Binding-site contacts:
Ligand atom O3G contacts residue LYS169 of chain 1.E at 3.8 Å.
Ligand atom O1G contacts residue GLY166 of chain 1.E at 2.4 Å (h-bond).
Ligand atom C1' contacts residue ASN111 of chain 1.E at 3.3 Å.
Ligand atom N3B contacts residue THR170 of chain 1.E at 3.2 Å (h-bond).
Ligand atom N1 contacts residue TYR119 of chain 1.E at 3.6 Å (h-bond).
Ligand atom PB contacts residue MG1 of chain 1.R at 3.4 Å.
Ligand atom O2G contacts residue GLY166 of chain 1.E at 3.1 Å (h-bond).
Ligand atom N6 contacts residue TYR100 of chain 1.E at 3.7 Å.
Ligand atom O2A contacts residue THR170 of chain 1.E at 3.3 Å (h-bond).
Ligand atom O2B contacts residue MG1 of chain 1.R at 3.6 Å.
Ligand atom O3A contacts residue GLY168 of chain 1.E at 3.6 Å.
Ligand atom C8 contacts residue GLY168 of chain 1.E at 3.5 Å.
Ligand atom O2G contacts residue SER165 of chain 1.E at 2.3 Å (h-bond).
Ligand atom PG contacts residue SER165 of chain 1.E at 3.5 Å.
Ligand atom O2G contacts residue MG1 of chain 1.Q at 3.5 Å.
Ligand atom O5' contacts residue GLY168 of chain 1.E at 3.5 Å.
Ligand atom PA contacts residue GLY168 of chain 1.E at 3.6 Å.
Ligand atom PA contacts residue MG1 of chain 1.R at 3.8 Å.
Ligand atom N9 contacts residue ASN111 of chain 1.E at 3.1 Å (h-bond).
Ligand atom O2A contacts residue GLY168 of chain 1.E at 3.2 Å.
Ligand atom O2G contacts residue ASN216 of chain 1.E at 3.2 Å (h-bond).
Ligand atom N3B contacts residue MG1 of chain 1.Q at 2.7 Å.
Ligand atom C8 contacts residue ASN111 of chain 1.E at 3.2 Å.
Ligand atom O3G contacts residue MG1 of chain 1.Q at 2.2 Å.
Ligand atom C4' contacts residue ASN111 of chain 1.E at 3.8 Å.
Ligand atom PG contacts residue GLY166 of chain 1.E at 3.3 Å.
Ligand atom O1B contacts residue MG1 of chain 1.R at 2.3 Å.
Ligand atom O2A contacts residue LYS169 of chain 1.E at 3.7 Å.
Ligand atom O1A contacts residue MG1 of chain 1.R at 2.8 Å.
Ligand atom O2A contacts residue VAL171 of chain 1.E at 2.8 Å (h-bond).
Ligand atom N6 contacts residue TYR119 of chain 1.E at 2.6 Å (h-bond).
Ligand atom N3 contacts residue GLU114 of chain 1.E at 3.5 Å (salt-bridge).
Ligand atom C4 contacts residue ASN111 of chain 1.E at 3.7 Å.
Ligand atom C2 contacts residue GLU114 of chain 1.E at 3.1 Å.
Ligand atom O2B contacts residue GLY166 of chain 1.E at 3.2 Å (h-bond).
Ligand atom O1G contacts residue SER165 of chain 1.E at 3.2 Å.
Ligand atom C6 contacts residue TYR119 of chain 1.E at 3.5 Å (hydrophobic).
Ligand atom PG contacts residue MG1 of chain 1.Q at 2.8 Å.
Ligand atom O4' contacts residue ASN111 of chain 1.E at 2.8 Å (h-bond).
Ligand atom O1G contacts residue ALA167 of chain 1.E at 3.5 Å (h-bond).

A small-molecule ligand and the protein it binds are described below.
Small molecule (SMILES): Nc1ncnc2c1ncn2[C@@H]1O[C@H](CO[P](=O)(O)O[P](=O)(O)NP(=O)(O)O)[C@@H](O)[C@H]1O

Sequence of chain 1.E:
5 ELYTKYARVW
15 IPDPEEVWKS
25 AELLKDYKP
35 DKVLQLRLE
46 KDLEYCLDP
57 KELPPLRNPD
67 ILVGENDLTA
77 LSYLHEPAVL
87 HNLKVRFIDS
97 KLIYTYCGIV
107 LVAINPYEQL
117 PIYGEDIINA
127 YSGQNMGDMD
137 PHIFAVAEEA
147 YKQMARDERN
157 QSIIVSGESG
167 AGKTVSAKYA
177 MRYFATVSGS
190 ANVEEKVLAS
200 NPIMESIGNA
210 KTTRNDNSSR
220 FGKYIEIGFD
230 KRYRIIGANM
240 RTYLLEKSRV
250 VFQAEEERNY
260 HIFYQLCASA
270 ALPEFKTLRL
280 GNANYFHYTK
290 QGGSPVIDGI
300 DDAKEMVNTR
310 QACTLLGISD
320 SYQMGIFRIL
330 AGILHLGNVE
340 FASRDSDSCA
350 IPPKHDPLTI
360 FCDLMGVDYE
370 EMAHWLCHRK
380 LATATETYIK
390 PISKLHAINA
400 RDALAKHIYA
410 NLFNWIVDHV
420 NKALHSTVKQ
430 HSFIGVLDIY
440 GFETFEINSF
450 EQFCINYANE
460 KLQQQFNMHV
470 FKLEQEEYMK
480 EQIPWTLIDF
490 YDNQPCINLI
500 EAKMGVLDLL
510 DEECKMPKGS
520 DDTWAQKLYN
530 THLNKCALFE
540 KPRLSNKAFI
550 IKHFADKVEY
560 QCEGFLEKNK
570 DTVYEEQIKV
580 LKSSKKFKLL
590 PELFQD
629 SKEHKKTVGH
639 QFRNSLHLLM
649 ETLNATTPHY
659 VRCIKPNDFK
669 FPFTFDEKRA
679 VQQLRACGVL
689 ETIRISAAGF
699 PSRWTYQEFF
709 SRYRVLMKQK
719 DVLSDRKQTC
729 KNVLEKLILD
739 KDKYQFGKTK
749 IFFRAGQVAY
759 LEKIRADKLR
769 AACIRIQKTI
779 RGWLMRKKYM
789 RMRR